Binding-site contacts:
Ligand atom F01 contacts residue GLU105 of chain 1.A at 3.7 Å.
Ligand atom F01 contacts residue LYS84 of chain 1.A at 3.8 Å.
Ligand atom C14 contacts residue THR85 of chain 1.A at 3.4 Å.
Ligand atom O04 contacts residue THR85 of chain 1.A at 4.5 Å.
Ligand atom C13 contacts residue VAL86 of chain 1.A at 3.9 Å (hydrophobic).
Ligand atom O04 contacts residue ILE111 of chain 1.A at 4.4 Å.
Ligand atom F03 contacts residue GLU105 of chain 1.A at 4.2 Å.
Ligand atom C13 contacts residue THR85 of chain 1.A at 4.1 Å.
Ligand atom C02 contacts residue GLU105 of chain 1.A at 3.7 Å.
Ligand atom C12 contacts residue VAL86 of chain 1.A at 4.0 Å (hydrophobic).
Ligand atom C12 contacts residue THR85 of chain 1.A at 4.2 Å.
Ligand atom F03 contacts residue ILE111 of chain 1.A at 3.7 Å.
Ligand atom N08 contacts residue VAL86 of chain 1.A at 4.4 Å.
Ligand atom F01 contacts residue THR85 of chain 1.A at 3.8 Å.
Ligand atom N08 contacts residue THR85 of chain 1.A at 4.4 Å.
Ligand atom O04 contacts residue GLU105 of chain 1.A at 4.1 Å.
Ligand atom C05 contacts residue VAL86 of chain 1.A at 4.0 Å (hydrophobic).
Ligand atom C05 contacts residue THR85 of chain 1.A at 3.6 Å.
Ligand atom F03 contacts residue VAL86 of chain 1.A at 3.7 Å.
Ligand atom C13 contacts residue ALA87 of chain 1.A at 4.2 Å (hydrophobic).
Ligand atom C06 contacts residue THR85 of chain 1.A at 4.3 Å.
Ligand atom F01 contacts residue VAL86 of chain 1.A at 4.1 Å.
Ligand atom C15 contacts residue VAL86 of chain 1.A at 3.2 Å (hydrophobic).
Ligand atom F03 contacts residue ILE108 of chain 1.A at 3.4 Å.
Ligand atom C15 contacts residue THR85 of chain 1.A at 3.8 Å.
Ligand atom C14 contacts residue VAL86 of chain 1.A at 4.5 Å (hydrophobic).
Ligand atom C05 contacts residue ILE111 of chain 1.A at 3.9 Å (hydrophobic).

A small-molecule ligand and the protein it binds are described below.
Small molecule (SMILES): O=C(COC(F)F)N1CCCC2(CC2)C1

Sequence of chain 1.A:
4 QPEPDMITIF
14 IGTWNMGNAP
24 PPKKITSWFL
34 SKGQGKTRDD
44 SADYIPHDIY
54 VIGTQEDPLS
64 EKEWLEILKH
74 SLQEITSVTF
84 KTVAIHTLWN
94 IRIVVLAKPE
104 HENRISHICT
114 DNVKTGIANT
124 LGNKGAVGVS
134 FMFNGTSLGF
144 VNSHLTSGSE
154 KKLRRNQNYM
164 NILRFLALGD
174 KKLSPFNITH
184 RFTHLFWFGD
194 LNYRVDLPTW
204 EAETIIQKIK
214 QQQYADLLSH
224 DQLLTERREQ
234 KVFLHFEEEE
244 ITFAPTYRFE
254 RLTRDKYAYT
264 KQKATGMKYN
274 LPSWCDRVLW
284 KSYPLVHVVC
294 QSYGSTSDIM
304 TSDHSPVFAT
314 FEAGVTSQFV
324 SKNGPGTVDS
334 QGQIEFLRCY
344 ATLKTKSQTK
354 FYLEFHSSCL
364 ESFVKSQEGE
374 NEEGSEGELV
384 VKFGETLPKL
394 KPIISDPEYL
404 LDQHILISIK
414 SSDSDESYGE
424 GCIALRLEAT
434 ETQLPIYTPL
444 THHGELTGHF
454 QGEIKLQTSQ